Binding-site contacts:
Ligand atom O6 contacts residue TYR168 of chain 1.A at 4.1 Å.
Ligand atom C1 contacts residue TYR168 of chain 1.A at 4.1 Å (hydrophobic).
Ligand atom N2 contacts residue ASN118 of chain 1.A at 4.0 Å.
Ligand atom O4 contacts residue ASN70 of chain 1.A at 3.9 Å.
Ligand atom C3 contacts residue ASN109 of chain 1.A at 3.7 Å.
Ligand atom O7 contacts residue ASN118 of chain 1.A at 3.3 Å (h-bond).
Ligand atom C2 contacts residue PHE72 of chain 1.A at 4.0 Å (hydrophobic).
Ligand atom C4 contacts residue TYR168 of chain 1.A at 3.9 Å (hydrophobic).
Ligand atom O6 contacts residue GLN166 of chain 1.A at 3.0 Å (h-bond).
Ligand atom C6 contacts residue PHE72 of chain 1.A at 4.0 Å (hydrophobic).
Ligand atom O4 contacts residue PHE72 of chain 1.A at 4.1 Å.
Ligand atom O2 contacts residue PHE72 of chain 1.A at 3.4 Å.
Ligand atom C1 contacts residue ASN109 of chain 1.A at 1.4 Å.
Ligand atom C7 contacts residue ASN109 of chain 1.A at 2.8 Å.
Ligand atom O2 contacts residue ASN118 of chain 1.A at 3.7 Å.
Ligand atom C7 contacts residue ASN118 of chain 1.A at 3.5 Å.
Ligand atom O3 contacts residue TYR168 of chain 1.A at 4.1 Å.
Ligand atom O2 contacts residue ASN70 of chain 1.A at 3.9 Å.
Ligand atom O3 contacts residue ASN118 of chain 1.A at 3.1 Å (h-bond).
Ligand atom O4 contacts residue PHE72 of chain 1.A at 3.6 Å.
Ligand atom O6 contacts residue PHE72 of chain 1.A at 4.0 Å.
Ligand atom O7 contacts residue TYR107 of chain 1.A at 3.3 Å.
Ligand atom C7 contacts residue TYR107 of chain 1.A at 3.8 Å (hydrophobic).
Ligand atom C2 contacts residue ASN109 of chain 1.A at 2.4 Å.
Ligand atom O7 contacts residue ILE120 of chain 1.A at 4.0 Å.
Ligand atom C8 contacts residue ASN109 of chain 1.A at 4.0 Å.
Ligand atom O5 contacts residue TYR168 of chain 1.A at 3.4 Å.
Ligand atom O7 contacts residue ALA108 of chain 1.A at 4.0 Å.
Ligand atom C6 contacts residue GLN166 of chain 1.A at 3.3 Å.
Ligand atom C6 contacts residue TYR168 of chain 1.A at 3.7 Å (hydrophobic).
Ligand atom C5 contacts residue TYR168 of chain 1.A at 3.9 Å (hydrophobic).
Ligand atom C5 contacts residue ASN109 of chain 1.A at 3.6 Å.
Ligand atom O7 contacts residue ASN109 of chain 1.A at 2.5 Å (h-bond).
Ligand atom C5 contacts residue PHE72 of chain 1.A at 3.9 Å (hydrophobic).
Ligand atom C2 contacts residue TYR168 of chain 1.A at 3.8 Å (hydrophobic).
Ligand atom C8 contacts residue ASN118 of chain 1.A at 3.8 Å.
Ligand atom N2 contacts residue ASN109 of chain 1.A at 2.7 Å (h-bond).
Ligand atom O4 contacts residue VAL60 of chain 1.A at 3.6 Å.
Ligand atom O5 contacts residue ASN109 of chain 1.A at 2.4 Å (h-bond).
Ligand atom C8 contacts residue TYR107 of chain 1.A at 4.1 Å (hydrophobic).

The small molecule below binds the protein below.
Small molecule (SMILES): CC(=O)N[C@H]1[C@H](O[C@H]2[C@H](O)[C@@H](NC(C)=O)CO[C@@H]2CO)O[C@H](CO)[C@@H](O[C@@H]2O[C@H](CO[C@H]3O[C@H](CO)[C@@H](O)[C@H](O[C@H]4O[C@H](CO)[C@@H](O)[C@H](O)[C@@H]4O)[C@@H]3O)[C@@H](O)[C@H](O[C@H]3O[C@H](CO)[C@@H](O)[C@H](O)[C@@H]3O[C@H]3O[C@H](CO)[C@@H](O)[C@H](O)[C@@H]3O)[C@@H]2O)[C@@H]1O

Sequence of chain 1.A:
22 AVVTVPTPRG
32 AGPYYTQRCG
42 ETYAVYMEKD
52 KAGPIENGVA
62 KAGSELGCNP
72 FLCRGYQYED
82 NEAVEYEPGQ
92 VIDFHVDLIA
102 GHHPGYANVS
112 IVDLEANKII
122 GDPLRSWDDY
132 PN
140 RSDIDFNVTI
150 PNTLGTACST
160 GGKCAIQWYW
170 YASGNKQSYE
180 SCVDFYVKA